Binding-site contacts:
Ligand atom CAA contacts residue PRO185 of chain 2.B at 3.3 Å (hydrophobic).
Ligand atom CAI contacts residue EDO1 of chain 2.Q at 3.7 Å.
Ligand atom SBB contacts residue HIS47 of chain 2.B at 3.7 Å.
Ligand atom OAE contacts residue THR39 of chain 2.B at 3.3 Å.
Ligand atom CAZ contacts residue HIS44 of chain 2.B at 3.5 Å.
Ligand atom OXT contacts residue SER197 of chain 2.B at 3.8 Å.
Ligand atom C contacts residue HIS44 of chain 2.B at 3.5 Å.
Ligand atom CAT contacts residue HIS47 of chain 2.B at 3.8 Å.
Ligand atom CAI contacts residue GLN164 of chain 2.B at 3.5 Å.
Ligand atom OAE contacts residue MET40 of chain 2.B at 2.8 Å (h-bond).
Ligand atom O contacts residue SER196 of chain 2.B at 3.5 Å.
Ligand atom O contacts residue SER197 of chain 2.B at 3.4 Å (h-bond).
Ligand atom C contacts residue SER196 of chain 2.B at 3.7 Å.
Ligand atom CAA contacts residue GLY46 of chain 2.B at 3.5 Å.
Ligand atom N contacts residue HIS44 of chain 2.B at 3.6 Å.
Ligand atom OXT contacts residue HIS44 of chain 2.B at 2.5 Å.
Ligand atom CAU contacts residue GLN164 of chain 2.B at 3.6 Å.
Ligand atom CAJ contacts residue PRO38 of chain 2.B at 3.4 Å (hydrophobic).
Ligand atom CAV contacts residue GLY46 of chain 2.B at 3.5 Å.
Ligand atom CAY contacts residue HIS44 of chain 2.B at 3.8 Å.
Ligand atom CAB contacts residue GLN164 of chain 2.B at 3.5 Å.
Ligand atom CAU contacts residue EDO1 of chain 2.Q at 3.5 Å.
Ligand atom CAA contacts residue LEU50 of chain 2.B at 3.8 Å (hydrophobic).
Ligand atom CAH contacts residue PRO38 of chain 2.B at 3.6 Å (hydrophobic).
Ligand atom OAR contacts residue VAL187 of chain 2.B at 3.1 Å (h-bond).
Ligand atom OAR contacts residue PRO185 of chain 2.B at 3.8 Å.
Ligand atom CAB contacts residue EDO1 of chain 2.Q at 3.7 Å.
Ligand atom CA contacts residue MET195 of chain 2.B at 3.6 Å (hydrophobic).
Ligand atom CAB contacts residue PHE157 of chain 2.B at 3.8 Å (hydrophobic).
Ligand atom OAR contacts residue GLY46 of chain 2.B at 3.5 Å.
Ligand atom OAF contacts residue MET40 of chain 2.B at 3.2 Å.
Ligand atom CAM contacts residue HIS44 of chain 2.B at 3.7 Å.
Ligand atom OAD contacts residue ASP161 of chain 2.B at 3.5 Å (salt-bridge).
Ligand atom OAR contacts residue THR186 of chain 2.B at 3.8 Å.
Ligand atom CAN contacts residue GLY46 of chain 2.B at 3.8 Å.
Ligand atom OAE contacts residue HIS47 of chain 2.B at 3.1 Å (h-bond).
Ligand atom NAQ contacts residue HIS47 of chain 2.B at 2.9 Å (h-bond).
Ligand atom C contacts residue SER197 of chain 2.B at 3.8 Å.
Ligand atom CAM contacts residue MET195 of chain 2.B at 3.3 Å (hydrophobic).
Ligand atom CAO contacts residue HIS47 of chain 2.B at 3.8 Å.

Sequence of chain 2.B:
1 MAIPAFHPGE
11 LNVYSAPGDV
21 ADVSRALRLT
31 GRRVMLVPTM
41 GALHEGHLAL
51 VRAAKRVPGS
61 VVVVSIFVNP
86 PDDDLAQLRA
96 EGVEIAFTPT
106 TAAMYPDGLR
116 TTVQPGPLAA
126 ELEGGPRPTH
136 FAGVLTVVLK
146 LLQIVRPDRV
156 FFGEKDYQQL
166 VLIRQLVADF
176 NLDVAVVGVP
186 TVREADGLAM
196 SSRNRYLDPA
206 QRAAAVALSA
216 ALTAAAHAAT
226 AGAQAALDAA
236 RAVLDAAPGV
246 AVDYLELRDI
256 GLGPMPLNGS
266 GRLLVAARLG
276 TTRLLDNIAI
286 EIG

The small molecule below binds the protein below.
Small molecule (SMILES): COc1ccc2c(c1)cc(C(=O)NS(=O)(=O)c1ccc(C)cc1)n2CC(=O)O